Sequence of chain 1.A:
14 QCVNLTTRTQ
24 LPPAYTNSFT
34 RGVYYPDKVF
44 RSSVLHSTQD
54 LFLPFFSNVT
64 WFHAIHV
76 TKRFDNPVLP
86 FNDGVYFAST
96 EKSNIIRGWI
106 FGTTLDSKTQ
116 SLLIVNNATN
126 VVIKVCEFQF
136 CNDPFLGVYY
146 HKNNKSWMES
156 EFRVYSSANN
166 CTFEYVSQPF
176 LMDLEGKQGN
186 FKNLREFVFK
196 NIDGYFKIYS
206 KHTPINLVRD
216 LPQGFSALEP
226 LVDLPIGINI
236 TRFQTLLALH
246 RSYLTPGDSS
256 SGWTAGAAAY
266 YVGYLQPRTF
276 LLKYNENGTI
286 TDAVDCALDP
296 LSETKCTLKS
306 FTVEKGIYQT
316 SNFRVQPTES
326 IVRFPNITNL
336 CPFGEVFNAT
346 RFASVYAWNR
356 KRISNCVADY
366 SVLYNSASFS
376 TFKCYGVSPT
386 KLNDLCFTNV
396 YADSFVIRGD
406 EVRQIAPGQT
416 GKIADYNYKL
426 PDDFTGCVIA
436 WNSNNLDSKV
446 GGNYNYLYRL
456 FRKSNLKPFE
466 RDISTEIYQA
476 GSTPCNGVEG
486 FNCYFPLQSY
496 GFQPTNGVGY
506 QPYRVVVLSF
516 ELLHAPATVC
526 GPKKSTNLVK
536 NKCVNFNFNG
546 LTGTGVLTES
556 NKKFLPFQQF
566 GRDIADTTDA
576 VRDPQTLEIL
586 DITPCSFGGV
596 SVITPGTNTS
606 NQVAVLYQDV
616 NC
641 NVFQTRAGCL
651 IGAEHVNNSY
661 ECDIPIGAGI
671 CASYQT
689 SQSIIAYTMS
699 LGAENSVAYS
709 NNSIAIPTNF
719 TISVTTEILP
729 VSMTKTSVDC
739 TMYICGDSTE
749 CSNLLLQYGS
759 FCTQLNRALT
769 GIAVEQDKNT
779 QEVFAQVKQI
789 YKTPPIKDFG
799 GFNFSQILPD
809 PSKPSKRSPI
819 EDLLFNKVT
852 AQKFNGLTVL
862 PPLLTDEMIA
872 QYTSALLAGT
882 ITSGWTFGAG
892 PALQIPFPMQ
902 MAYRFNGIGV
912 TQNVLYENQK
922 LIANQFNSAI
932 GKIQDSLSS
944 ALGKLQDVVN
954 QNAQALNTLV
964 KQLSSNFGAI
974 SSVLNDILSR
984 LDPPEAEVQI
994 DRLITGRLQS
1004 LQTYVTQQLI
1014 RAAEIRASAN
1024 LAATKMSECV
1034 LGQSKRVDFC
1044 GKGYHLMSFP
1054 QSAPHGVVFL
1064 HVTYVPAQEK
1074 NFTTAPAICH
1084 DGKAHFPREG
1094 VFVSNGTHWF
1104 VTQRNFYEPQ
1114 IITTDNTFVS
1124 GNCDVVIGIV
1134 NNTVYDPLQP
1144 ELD

Binding-site contacts:
Ligand atom C7 contacts residue ASN122 of chain 1.A at 4.0 Å.
Ligand atom C5 contacts residue ASN122 of chain 1.A at 3.7 Å.
Ligand atom O6 contacts residue VAL120 of chain 1.A at 3.4 Å.
Ligand atom O7 contacts residue ASN122 of chain 1.A at 4.5 Å.
Ligand atom O5 contacts residue VAL120 of chain 1.A at 3.8 Å.
Ligand atom C7 contacts residue THR124 of chain 1.A at 3.9 Å.
Ligand atom N2 contacts residue THR124 of chain 1.A at 3.9 Å.
Ligand atom C1 contacts residue ASN122 of chain 1.A at 1.4 Å.
Ligand atom O5 contacts residue ASN122 of chain 1.A at 2.4 Å (h-bond).
Ligand atom O6 contacts residue LEU118 of chain 1.A at 4.1 Å.
Ligand atom C4 contacts residue ASN122 of chain 1.A at 4.2 Å.
Ligand atom C2 contacts residue ASN122 of chain 1.A at 2.5 Å.
Ligand atom C8 contacts residue THR124 of chain 1.A at 3.3 Å.
Ligand atom C6 contacts residue VAL120 of chain 1.A at 3.8 Å (hydrophobic).
Ligand atom N2 contacts residue ASN122 of chain 1.A at 2.9 Å (h-bond).
Ligand atom C3 contacts residue VAL127 of chain 1.A at 4.2 Å (hydrophobic).
Ligand atom O4 contacts residue VAL127 of chain 1.A at 4.2 Å.
Ligand atom C6 contacts residue VAL159 of chain 1.A at 4.0 Å (hydrophobic).
Ligand atom O6 contacts residue VAL159 of chain 1.A at 3.6 Å.
Ligand atom C3 contacts residue ASN122 of chain 1.A at 3.8 Å.
Ligand atom C5 contacts residue VAL120 of chain 1.A at 3.8 Å (hydrophobic).
Ligand atom C1 contacts residue VAL120 of chain 1.A at 4.5 Å (hydrophobic).

This protein binds this small molecule.
Small molecule (SMILES): CC(=O)N[C@@H]1[C@@H](O)[C@H](O)[C@@H](CO)O[C@H]1O